Sequence of chain 2.B:
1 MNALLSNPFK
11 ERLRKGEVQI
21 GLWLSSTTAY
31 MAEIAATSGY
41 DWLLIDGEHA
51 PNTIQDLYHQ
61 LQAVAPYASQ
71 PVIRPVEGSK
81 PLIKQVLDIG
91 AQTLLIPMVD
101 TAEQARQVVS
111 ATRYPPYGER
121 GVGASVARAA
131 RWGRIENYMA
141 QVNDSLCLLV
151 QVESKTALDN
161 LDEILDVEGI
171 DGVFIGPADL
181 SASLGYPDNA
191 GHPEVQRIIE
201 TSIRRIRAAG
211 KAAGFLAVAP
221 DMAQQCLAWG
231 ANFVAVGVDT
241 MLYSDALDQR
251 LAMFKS

Binding-site contacts:
Ligand atom CA contacts residue GLU153 of chain 2.B at 3.9 Å.
Ligand atom O3 contacts residue GLN151 of chain 2.B at 2.7 Å (h-bond).
Ligand atom CB contacts residue GLN151 of chain 2.B at 4.2 Å.
Ligand atom CB contacts residue PHE174 of chain 2.B at 3.5 Å (hydrophobic).
Ligand atom C contacts residue ALA178 of chain 2.B at 3.7 Å (hydrophobic).
Ligand atom OXT contacts residue GLU153 of chain 2.B at 3.2 Å (salt-bridge).
Ligand atom C contacts residue GLN151 of chain 2.B at 4.5 Å.
Ligand atom C contacts residue GLY176 of chain 2.B at 3.4 Å.
Ligand atom OXT contacts residue ASP179 of chain 2.B at 3.0 Å (salt-bridge).
Ligand atom OXT contacts residue MG1 of chain 2.G at 2.2 Å.
Ligand atom C contacts residue GLU153 of chain 2.B at 3.9 Å.
Ligand atom OXT contacts residue GLY176 of chain 2.B at 3.6 Å.
Ligand atom CB contacts residue GLY176 of chain 2.B at 4.2 Å.
Ligand atom C contacts residue PRO177 of chain 2.B at 3.9 Å (hydrophobic).
Ligand atom O3 contacts residue PHE174 of chain 2.B at 4.3 Å.
Ligand atom CB contacts residue ARG74 of chain 2.B at 4.2 Å.
Ligand atom OXT contacts residue VAL122 of chain 2.C at 4.3 Å.
Ligand atom CA contacts residue MG1 of chain 2.G at 2.9 Å.
Ligand atom OXT contacts residue ALA178 of chain 2.B at 3.6 Å.
Ligand atom O contacts residue MG1 of chain 2.G at 4.2 Å.
Ligand atom CB contacts residue MG1 of chain 2.G at 4.4 Å.
Ligand atom C contacts residue MG1 of chain 2.G at 3.0 Å.
Ligand atom CA contacts residue GLN151 of chain 2.B at 3.6 Å.
Ligand atom OXT contacts residue PRO177 of chain 2.B at 4.2 Å.
Ligand atom O3 contacts residue ARG74 of chain 2.B at 2.9 Å (salt-bridge).
Ligand atom O contacts residue ALA178 of chain 2.B at 2.8 Å (h-bond).
Ligand atom CA contacts residue PHE174 of chain 2.B at 4.0 Å (hydrophobic).
Ligand atom CB contacts residue LEU216 of chain 2.B at 3.7 Å (hydrophobic).
Ligand atom O contacts residue GLY176 of chain 2.B at 3.4 Å.
Ligand atom O contacts residue ASP179 of chain 2.B at 4.1 Å.
Ligand atom CA contacts residue GLY176 of chain 2.B at 3.8 Å.
Ligand atom O3 contacts residue GLU153 of chain 2.B at 3.3 Å (salt-bridge).
Ligand atom O3 contacts residue ASP179 of chain 2.B at 4.3 Å.
Ligand atom O3 contacts residue GLY176 of chain 2.B at 4.4 Å.
Ligand atom CA contacts residue ARG74 of chain 2.B at 3.9 Å.
Ligand atom CB contacts residue TRP23 of chain 2.B at 4.0 Å (hydrophobic).
Ligand atom C contacts residue ASP179 of chain 2.B at 4.0 Å.
Ligand atom O contacts residue PRO177 of chain 2.B at 3.2 Å (h-bond).
Ligand atom O3 contacts residue MG1 of chain 2.G at 2.2 Å.

The protein below binds the small molecule below.
Small molecule (SMILES): CC(=O)C(=O)O

Sequence of chain 2.C:
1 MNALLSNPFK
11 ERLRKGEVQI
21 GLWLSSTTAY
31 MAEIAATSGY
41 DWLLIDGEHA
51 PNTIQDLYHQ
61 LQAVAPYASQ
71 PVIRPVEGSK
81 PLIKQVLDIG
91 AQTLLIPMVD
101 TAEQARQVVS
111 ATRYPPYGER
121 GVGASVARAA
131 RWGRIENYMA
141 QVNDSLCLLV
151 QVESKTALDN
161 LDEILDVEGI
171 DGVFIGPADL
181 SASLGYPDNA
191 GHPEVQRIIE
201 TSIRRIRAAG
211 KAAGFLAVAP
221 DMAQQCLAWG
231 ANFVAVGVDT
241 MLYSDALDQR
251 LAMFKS